Sequence of chain 1.B:
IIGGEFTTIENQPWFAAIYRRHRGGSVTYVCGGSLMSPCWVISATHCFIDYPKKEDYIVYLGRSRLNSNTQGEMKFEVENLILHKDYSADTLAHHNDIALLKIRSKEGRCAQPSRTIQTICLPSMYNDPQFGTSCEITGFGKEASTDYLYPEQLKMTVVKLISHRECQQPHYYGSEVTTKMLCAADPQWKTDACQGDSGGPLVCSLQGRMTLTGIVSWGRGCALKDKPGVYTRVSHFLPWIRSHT

A small-molecule ligand and the protein it binds are described below.
Small molecule (SMILES): CC(C)C[C@H](N)C(=O)N[C@@H](CCCC[NH3+])C(=O)N[C@@H](Cc1ccccc1)C(=O)N[C@@H](CCC(N)=O)C(=O)N[C@@H](CS)C(=O)NCC(=O)N[C@@H](CCC(N)=O)C(=O)N[C@H](C=O)CCCC[NH3+]

Binding-site contacts:
Ligand atom C contacts residue GLN118 of chain 1.B at 3.6 Å.
Ligand atom N contacts residue GLN118 of chain 1.B at 3.0 Å (h-bond).
Ligand atom CA contacts residue GLN118 of chain 1.B at 3.2 Å.
Ligand atom CB contacts residue ILE120 of chain 1.B at 3.7 Å (hydrophobic).
Ligand atom SG contacts residue CYS121 of chain 1.B at 2.0 Å (h-bond).
Ligand atom O contacts residue GLN118 of chain 1.B at 3.0 Å.
Ligand atom CA contacts residue TRP14 of chain 1.B at 3.5 Å (hydrophobic).
Ligand atom CD2 contacts residue PRO113 of chain 1.B at 3.7 Å (hydrophobic).
Ligand atom NZ contacts residue GLU136 of chain 1.B at 2.9 Å (salt-bridge).
Ligand atom CA contacts residue THR119 of chain 1.B at 3.2 Å.
Ligand atom N contacts residue PRO113 of chain 1.B at 3.7 Å.
Ligand atom CD2 contacts residue THR119 of chain 1.B at 3.8 Å.
Ligand atom NZ contacts residue ASN11 of chain 1.B at 2.9 Å (h-bond).
Ligand atom CD contacts residue ASN11 of chain 1.B at 3.2 Å.
Ligand atom O contacts residue MET210 of chain 1.B at 3.7 Å.
Ligand atom CZ contacts residue GLN112 of chain 1.B at 3.5 Å.
Ligand atom CZ contacts residue PRO113 of chain 1.B at 3.4 Å (hydrophobic).
Ligand atom CA contacts residue PRO113 of chain 1.B at 3.8 Å (hydrophobic).
Ligand atom CB contacts residue GLN118 of chain 1.B at 3.4 Å.
Ligand atom CB contacts residue THR119 of chain 1.B at 3.6 Å.
Ligand atom NZ contacts residue GLN12 of chain 1.B at 3.7 Å.
Ligand atom CE1 contacts residue PRO113 of chain 1.B at 3.6 Å (hydrophobic).
Ligand atom CE1 contacts residue ALA111 of chain 1.B at 3.7 Å (hydrophobic).
Ligand atom C contacts residue CYS121 of chain 1.B at 3.4 Å (hydrophobic).
Ligand atom CD2 contacts residue GLN118 of chain 1.B at 3.2 Å.
Ligand atom C contacts residue TRP14 of chain 1.B at 3.5 Å (hydrophobic).
Ligand atom CE2 contacts residue PRO113 of chain 1.B at 3.5 Å (hydrophobic).
Ligand atom CE1 contacts residue PRO38 of chain 1.B at 3.8 Å (hydrophobic).
Ligand atom CB contacts residue CYS121 of chain 1.B at 3.0 Å (hydrophobic).
Ligand atom N contacts residue THR119 of chain 1.B at 3.6 Å.
Ligand atom CZ contacts residue ALA111 of chain 1.B at 3.7 Å (hydrophobic).
Ligand atom C contacts residue GLN118 of chain 1.B at 3.7 Å.
Ligand atom CE contacts residue ASN11 of chain 1.B at 2.9 Å.
Ligand atom O contacts residue CYS121 of chain 1.B at 3.3 Å (h-bond).
Ligand atom C contacts residue THR119 of chain 1.B at 3.5 Å.
Ligand atom N contacts residue THR119 of chain 1.B at 2.8 Å (h-bond).
Ligand atom CG contacts residue TRP14 of chain 1.B at 3.7 Å (hydrophobic).
Ligand atom CE contacts residue TRP14 of chain 1.B at 3.6 Å (hydrophobic).
Ligand atom O contacts residue PRO113 of chain 1.B at 3.6 Å.
Ligand atom CD1 contacts residue PRO113 of chain 1.B at 3.7 Å (hydrophobic).